The protein below binds the small molecule below.
Small molecule (SMILES): N[C@@]1(C(=O)O)C[C@@H](Sc2nc[nH]n2)[C@H]2[C@H](C(=O)O)[C@H]21

Binding-site contacts:
Ligand atom O18 contacts residue SER153 of chain 1.A at 2.9 Å (h-bond).
Ligand atom O17 contacts residue ARG70 of chain 1.A at 2.8 Å (salt-bridge).
Ligand atom C4 contacts residue SER153 of chain 1.A at 3.2 Å.
Ligand atom C10 contacts residue THR176 of chain 1.A at 3.9 Å.
Ligand atom O17 contacts residue ARG66 of chain 1.A at 3.4 Å (salt-bridge).
Ligand atom S19 contacts residue ARG66 of chain 1.A at 3.2 Å (salt-bridge).
Ligand atom O16 contacts residue ALA174 of chain 1.A at 3.2 Å (h-bond).
Ligand atom O16 contacts residue SER151 of chain 1.A at 4.2 Å.
Ligand atom O16 contacts residue SER153 of chain 1.A at 2.7 Å (h-bond).
Ligand atom O15 contacts residue ARG70 of chain 1.A at 2.8 Å (salt-bridge).
Ligand atom O16 contacts residue THR176 of chain 1.A at 2.7 Å (h-bond).
Ligand atom O16 contacts residue SER175 of chain 1.A at 3.2 Å.
Ligand atom C4 contacts residue SER151 of chain 1.A at 4.0 Å.
Ligand atom N14 contacts residue ALA174 of chain 1.A at 3.5 Å (h-bond).
Ligand atom C3 contacts residue ARG66 of chain 1.A at 3.6 Å.
Ligand atom C9 contacts residue TYR152 of chain 1.A at 3.6 Å (hydrophobic).
Ligand atom O16 contacts residue SER177 of chain 1.A at 4.1 Å.
Ligand atom C6 contacts residue ARG66 of chain 1.A at 4.1 Å.
Ligand atom C2 contacts residue ARG66 of chain 1.A at 4.4 Å.
Ligand atom C4 contacts residue SER175 of chain 1.A at 4.0 Å.
Ligand atom C3 contacts residue ARG70 of chain 1.A at 3.4 Å.
Ligand atom O15 contacts residue LYS391 of chain 1.A at 3.2 Å.
Ligand atom C7 contacts residue ARG66 of chain 1.A at 4.3 Å.
Ligand atom C10 contacts residue ALA174 of chain 1.A at 3.7 Å (hydrophobic).
Ligand atom C4 contacts residue ALA174 of chain 1.A at 3.8 Å (hydrophobic).
Ligand atom C3 contacts residue LYS391 of chain 1.A at 4.3 Å.
Ligand atom C4 contacts residue TYR152 of chain 1.A at 4.2 Å (hydrophobic).
Ligand atom C8 contacts residue SER151 of chain 1.A at 3.9 Å.
Ligand atom O18 contacts residue SER151 of chain 1.A at 3.9 Å.
Ligand atom C7 contacts residue TYR152 of chain 1.A at 3.6 Å (hydrophobic).
Ligand atom N14 contacts residue THR176 of chain 1.A at 3.0 Å (h-bond).
Ligand atom O18 contacts residue TYR152 of chain 1.A at 3.2 Å.
Ligand atom C4 contacts residue THR176 of chain 1.A at 3.8 Å.
Ligand atom O17 contacts residue ALA174 of chain 1.A at 3.9 Å.
Ligand atom C3 contacts residue ALA174 of chain 1.A at 3.9 Å (hydrophobic).
Ligand atom O17 contacts residue SER151 of chain 1.A at 3.9 Å.
Ligand atom O15 contacts residue ARG66 of chain 1.A at 4.0 Å.
Ligand atom O15 contacts residue ALA174 of chain 1.A at 4.0 Å.
Ligand atom C8 contacts residue ALA174 of chain 1.A at 3.6 Å (hydrophobic).
Ligand atom N11 contacts residue ARG279 of chain 1.A at 4.3 Å.

Sequence of chain 1.A:
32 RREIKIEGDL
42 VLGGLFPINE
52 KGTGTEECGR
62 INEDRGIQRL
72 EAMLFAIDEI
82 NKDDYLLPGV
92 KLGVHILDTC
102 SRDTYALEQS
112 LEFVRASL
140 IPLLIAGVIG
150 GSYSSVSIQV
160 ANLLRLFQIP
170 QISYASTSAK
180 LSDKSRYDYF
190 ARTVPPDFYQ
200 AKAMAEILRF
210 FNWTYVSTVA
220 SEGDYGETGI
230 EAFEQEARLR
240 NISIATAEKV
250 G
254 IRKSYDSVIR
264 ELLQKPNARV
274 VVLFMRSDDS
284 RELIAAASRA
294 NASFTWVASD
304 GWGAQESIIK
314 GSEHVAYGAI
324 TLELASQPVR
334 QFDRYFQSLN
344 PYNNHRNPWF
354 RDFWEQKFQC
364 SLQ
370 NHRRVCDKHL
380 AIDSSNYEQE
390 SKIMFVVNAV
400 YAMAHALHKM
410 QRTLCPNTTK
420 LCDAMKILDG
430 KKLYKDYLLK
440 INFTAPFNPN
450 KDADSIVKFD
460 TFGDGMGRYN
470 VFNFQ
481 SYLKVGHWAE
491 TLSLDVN